A small-molecule ligand and the protein it binds are described below.
Small molecule (SMILES): CC[C@H](C)[C@@H](C=O)NC(=O)[C@@H]1CCCN1C(=O)[C@@H](NC(=O)[C@H](C)N)C(C)C

Sequence of chain 1.C:
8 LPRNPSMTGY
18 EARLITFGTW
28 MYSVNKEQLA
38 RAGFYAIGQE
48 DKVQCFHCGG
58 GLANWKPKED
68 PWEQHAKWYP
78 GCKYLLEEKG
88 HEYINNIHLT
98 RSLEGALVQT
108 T

Sequence of chain 1.A:
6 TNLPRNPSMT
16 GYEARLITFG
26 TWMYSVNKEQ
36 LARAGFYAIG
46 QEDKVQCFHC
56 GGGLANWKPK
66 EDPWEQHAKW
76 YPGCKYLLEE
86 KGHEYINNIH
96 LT

Binding-site contacts:
Ligand atom O contacts residue TRP75 of chain 1.C at 3.0 Å (h-bond).
Ligand atom CG1 contacts residue GLY58 of chain 1.C at 3.6 Å.
Ligand atom CB contacts residue TRP62 of chain 1.C at 3.6 Å (hydrophobic).
Ligand atom N contacts residue ALA60 of chain 1.C at 2.9 Å (h-bond).
Ligand atom CA contacts residue TYR76 of chain 1.C at 3.8 Å (hydrophobic).
Ligand atom CG2 contacts residue ILE22 of chain 1.A at 3.9 Å (hydrophobic).
Ligand atom C contacts residue GLY58 of chain 1.C at 3.8 Å.
Ligand atom CB contacts residue GLN71 of chain 1.C at 3.4 Å.
Ligand atom CG1 contacts residue ALA60 of chain 1.C at 3.9 Å (hydrophobic).
Ligand atom C contacts residue TRP75 of chain 1.C at 3.8 Å (hydrophobic).
Ligand atom CD1 contacts residue LYS49 of chain 1.C at 3.6 Å.
Ligand atom CD1 contacts residue GLY58 of chain 1.C at 3.8 Å.
Ligand atom CA contacts residue LEU59 of chain 1.C at 3.8 Å (hydrophobic).
Ligand atom CG1 contacts residue LEU59 of chain 1.C at 3.5 Å (hydrophobic).
Ligand atom N contacts residue GLU66 of chain 1.C at 2.6 Å (salt-bridge).
Ligand atom CD1 contacts residue VAL50 of chain 1.C at 3.8 Å (hydrophobic).
Ligand atom O contacts residue LEU59 of chain 1.C at 3.4 Å.
Ligand atom CG contacts residue TRP75 of chain 1.C at 4.0 Å (hydrophobic).
Ligand atom O contacts residue ALA60 of chain 1.C at 2.8 Å (h-bond).
Ligand atom CG contacts residue ILE22 of chain 1.A at 3.9 Å (hydrophobic).
Ligand atom CB contacts residue ALA60 of chain 1.C at 3.5 Å (hydrophobic).
Ligand atom CA contacts residue GLU66 of chain 1.C at 3.5 Å.
Ligand atom N contacts residue GLY58 of chain 1.C at 3.2 Å (h-bond).
Ligand atom CA contacts residue ALA60 of chain 1.C at 3.6 Å (hydrophobic).
Ligand atom CA contacts residue ASN61 of chain 1.C at 3.6 Å.
Ligand atom CD contacts residue TRP75 of chain 1.C at 3.5 Å (hydrophobic).
Ligand atom CB contacts residue GLY58 of chain 1.C at 3.9 Å.
Ligand atom C contacts residue LEU59 of chain 1.C at 3.8 Å (hydrophobic).
Ligand atom C contacts residue GLN71 of chain 1.C at 3.5 Å.
Ligand atom N contacts residue LEU59 of chain 1.C at 3.9 Å.
Ligand atom CB contacts residue GLU66 of chain 1.C at 3.6 Å.
Ligand atom CA contacts residue GLY58 of chain 1.C at 3.3 Å.
Ligand atom CG1 contacts residue ILE22 of chain 1.A at 3.3 Å (hydrophobic).
Ligand atom CB contacts residue TYR76 of chain 1.C at 3.2 Å (hydrophobic).
Ligand atom O contacts residue GLN71 of chain 1.C at 3.1 Å (h-bond).
Ligand atom CA contacts residue GLN71 of chain 1.C at 3.4 Å.
Ligand atom CD1 contacts residue LEU59 of chain 1.C at 3.5 Å (hydrophobic).
Ligand atom C contacts residue ALA60 of chain 1.C at 3.7 Å (hydrophobic).
Ligand atom CA contacts residue ALA60 of chain 1.C at 3.9 Å (hydrophobic).
Ligand atom N contacts residue GLN71 of chain 1.C at 2.8 Å (h-bond).